The small molecule below binds the protein below.
Small molecule (SMILES): NS(=O)(=O)c1ccc(NC(=S)OCCc2ccsc2)cc1

Binding-site contacts:
Ligand atom N1 contacts residue ZN1 of chain 1.B at 1.9 Å.
Ligand atom C4 contacts residue LEU196 of chain 1.A at 3.8 Å (hydrophobic).
Ligand atom C1 contacts residue THR198 of chain 1.A at 3.2 Å.
Ligand atom O1 contacts residue VAL120 of chain 1.A at 3.9 Å.
Ligand atom S1 contacts residue THR197 of chain 1.A at 3.9 Å.
Ligand atom C3 contacts residue GOL1 of chain 1.F at 3.3 Å.
Ligand atom C8 contacts residue GLN91 of chain 1.A at 3.7 Å.
Ligand atom C8 contacts residue PHE129 of chain 1.A at 3.6 Å (hydrophobic).
Ligand atom N1 contacts residue HIS93 of chain 1.A at 3.2 Å (h-bond).
Ligand atom C3 contacts residue LEU196 of chain 1.A at 3.8 Å (hydrophobic).
Ligand atom S1 contacts residue ZN1 of chain 1.B at 3.0 Å.
Ligand atom O2 contacts residue LEU196 of chain 1.A at 3.3 Å.
Ligand atom N1 contacts residue THR197 of chain 1.A at 2.9 Å (h-bond).
Ligand atom S2 contacts residue HG1 of chain 1.C at 2.7 Å.
Ligand atom S1 contacts residue GOL1 of chain 1.F at 3.8 Å.
Ligand atom C5 contacts residue LEU196 of chain 1.A at 3.8 Å (hydrophobic).
Ligand atom C7 contacts residue PHE129 of chain 1.A at 3.8 Å (hydrophobic).
Ligand atom O1 contacts residue HIS93 of chain 1.A at 3.3 Å.
Ligand atom O3 contacts residue PHE129 of chain 1.A at 3.6 Å.
Ligand atom C2 contacts residue GOL1 of chain 1.F at 2.9 Å.
Ligand atom S1 contacts residue HIS93 of chain 1.A at 3.9 Å.
Ligand atom C7 contacts residue HG1 of chain 1.C at 3.6 Å.
Ligand atom N1 contacts residue HIS118 of chain 1.A at 3.4 Å (h-bond).
Ligand atom O2 contacts residue THR197 of chain 1.A at 2.9 Å (h-bond).
Ligand atom C1 contacts residue GOL1 of chain 1.F at 3.5 Å.
Ligand atom O1 contacts residue HIS118 of chain 1.A at 3.4 Å (h-bond).
Ligand atom O1 contacts residue ZN1 of chain 1.B at 3.0 Å.
Ligand atom O2 contacts residue TRP207 of chain 1.A at 3.6 Å.
Ligand atom C2 contacts residue THR198 of chain 1.A at 3.3 Å.
Ligand atom C4 contacts residue VAL120 of chain 1.A at 3.8 Å (hydrophobic).
Ligand atom O1 contacts residue VAL141 of chain 1.A at 3.9 Å.
Ligand atom O3 contacts residue GOL1 of chain 1.F at 3.6 Å.
Ligand atom N1 contacts residue HIS95 of chain 1.A at 3.3 Å (h-bond).
Ligand atom C7 contacts residue GOL1 of chain 1.F at 3.9 Å.
Ligand atom C9 contacts residue GLN91 of chain 1.A at 3.0 Å.
Ligand atom C6 contacts residue LEU196 of chain 1.A at 3.8 Å (hydrophobic).
Ligand atom O3 contacts residue GLN91 of chain 1.A at 3.3 Å (h-bond).
Ligand atom C2 contacts residue LEU196 of chain 1.A at 3.9 Å (hydrophobic).
Ligand atom N2 contacts residue HG1 of chain 1.C at 3.5 Å.
Ligand atom N1 contacts residue GOL1 of chain 1.F at 2.9 Å (h-bond).

Sequence of chain 1.A:
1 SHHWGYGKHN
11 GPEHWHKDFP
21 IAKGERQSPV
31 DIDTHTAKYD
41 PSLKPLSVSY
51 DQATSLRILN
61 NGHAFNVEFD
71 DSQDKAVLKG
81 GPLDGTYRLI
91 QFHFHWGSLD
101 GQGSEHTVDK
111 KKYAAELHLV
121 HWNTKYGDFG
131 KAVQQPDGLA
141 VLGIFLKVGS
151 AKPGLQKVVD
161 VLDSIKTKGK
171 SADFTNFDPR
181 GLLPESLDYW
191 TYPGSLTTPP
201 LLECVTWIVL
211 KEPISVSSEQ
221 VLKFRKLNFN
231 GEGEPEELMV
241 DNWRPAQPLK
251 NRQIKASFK